Sequence of chain 1.F:
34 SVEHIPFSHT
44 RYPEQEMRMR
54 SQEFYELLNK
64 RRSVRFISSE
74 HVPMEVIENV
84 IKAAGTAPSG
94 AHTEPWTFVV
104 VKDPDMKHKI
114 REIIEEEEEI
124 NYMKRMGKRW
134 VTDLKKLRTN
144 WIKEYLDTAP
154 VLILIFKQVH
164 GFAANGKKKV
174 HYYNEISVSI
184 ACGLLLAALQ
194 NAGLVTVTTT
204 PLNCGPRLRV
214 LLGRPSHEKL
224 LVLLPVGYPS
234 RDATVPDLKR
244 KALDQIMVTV

The protein below binds the small molecule below.
Small molecule (SMILES): N[C@@H](Cc1cc(I)c(O)c(I)c1)C(=O)O

Binding-site contacts:
Ligand atom CD2 contacts residue FMN1 of chain 1.T at 3.9 Å.
Ligand atom CB contacts residue MET129 of chain 1.F at 3.3 Å (hydrophobic).
Ligand atom I2 contacts residue ALA94 of chain 1.E at 3.8 Å.
Ligand atom I1 contacts residue ARG68 of chain 1.F at 3.1 Å.
Ligand atom CD1 contacts residue LEU137 of chain 1.F at 3.7 Å (hydrophobic).
Ligand atom I2 contacts residue TYR176 of chain 1.E at 3.7 Å.
Ligand atom CB contacts residue LEU137 of chain 1.F at 3.9 Å (hydrophobic).
Ligand atom OH contacts residue ALA94 of chain 1.E at 2.8 Å (h-bond).
Ligand atom C contacts residue TYR125 of chain 1.F at 3.6 Å (hydrophobic).
Ligand atom CZ contacts residue LEU137 of chain 1.F at 3.5 Å (hydrophobic).
Ligand atom I1 contacts residue FMN1 of chain 1.T at 3.6 Å.
Ligand atom N contacts residue FMN1 of chain 1.T at 2.6 Å (h-bond).
Ligand atom N contacts residue GLU121 of chain 1.F at 3.4 Å (salt-bridge).
Ligand atom CE2 contacts residue FMN1 of chain 1.T at 3.9 Å.
Ligand atom CD2 contacts residue TRP133 of chain 1.F at 3.8 Å (hydrophobic).
Ligand atom CA contacts residue GLU121 of chain 1.F at 3.5 Å.
Ligand atom C contacts residue FMN1 of chain 1.T at 3.5 Å.
Ligand atom O contacts residue LYS146 of chain 1.F at 3.0 Å (salt-bridge).
Ligand atom CG contacts residue FMN1 of chain 1.T at 3.8 Å.
Ligand atom O contacts residue GLU121 of chain 1.F at 3.8 Å.
Ligand atom CG contacts residue LEU137 of chain 1.F at 3.6 Å (hydrophobic).
Ligand atom C contacts residue LYS146 of chain 1.F at 3.3 Å.
Ligand atom OH contacts residue FMN1 of chain 1.T at 2.9 Å (h-bond).
Ligand atom O contacts residue FMN1 of chain 1.T at 2.9 Å (h-bond).
Ligand atom I1 contacts residue LEU140 of chain 1.F at 3.4 Å.
Ligand atom OXT contacts residue THR142 of chain 1.F at 3.6 Å.
Ligand atom CE1 contacts residue FMN1 of chain 1.T at 3.6 Å.
Ligand atom CA contacts residue FMN1 of chain 1.T at 3.8 Å.
Ligand atom OXT contacts residue TYR125 of chain 1.F at 2.6 Å (h-bond).
Ligand atom N contacts residue THR203 of chain 1.F at 3.2 Å (h-bond).
Ligand atom I2 contacts residue GLY93 of chain 1.E at 3.8 Å.
Ligand atom OXT contacts residue ASN143 of chain 1.F at 3.9 Å.
Ligand atom CE1 contacts residue LEU137 of chain 1.F at 3.4 Å (hydrophobic).
Ligand atom CD1 contacts residue FMN1 of chain 1.T at 3.5 Å.
Ligand atom I1 contacts residue THR142 of chain 1.F at 3.8 Å.
Ligand atom CZ contacts residue FMN1 of chain 1.T at 3.6 Å.
Ligand atom OXT contacts residue LYS146 of chain 1.F at 2.8 Å (salt-bridge).
Ligand atom CB contacts residue TYR125 of chain 1.F at 3.6 Å (hydrophobic).
Ligand atom I2 contacts residue TYR175 of chain 1.E at 3.7 Å.
Ligand atom CD1 contacts residue THR142 of chain 1.F at 3.8 Å.

Sequence of chain 1.E:
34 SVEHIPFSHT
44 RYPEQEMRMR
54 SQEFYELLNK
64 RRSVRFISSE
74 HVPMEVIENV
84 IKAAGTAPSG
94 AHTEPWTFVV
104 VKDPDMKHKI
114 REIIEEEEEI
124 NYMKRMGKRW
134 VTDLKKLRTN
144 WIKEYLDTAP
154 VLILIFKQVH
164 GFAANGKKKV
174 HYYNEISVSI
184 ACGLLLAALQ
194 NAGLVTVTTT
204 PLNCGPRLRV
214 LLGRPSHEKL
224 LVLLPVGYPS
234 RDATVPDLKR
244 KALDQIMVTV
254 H